Sequence of chain 1.C:
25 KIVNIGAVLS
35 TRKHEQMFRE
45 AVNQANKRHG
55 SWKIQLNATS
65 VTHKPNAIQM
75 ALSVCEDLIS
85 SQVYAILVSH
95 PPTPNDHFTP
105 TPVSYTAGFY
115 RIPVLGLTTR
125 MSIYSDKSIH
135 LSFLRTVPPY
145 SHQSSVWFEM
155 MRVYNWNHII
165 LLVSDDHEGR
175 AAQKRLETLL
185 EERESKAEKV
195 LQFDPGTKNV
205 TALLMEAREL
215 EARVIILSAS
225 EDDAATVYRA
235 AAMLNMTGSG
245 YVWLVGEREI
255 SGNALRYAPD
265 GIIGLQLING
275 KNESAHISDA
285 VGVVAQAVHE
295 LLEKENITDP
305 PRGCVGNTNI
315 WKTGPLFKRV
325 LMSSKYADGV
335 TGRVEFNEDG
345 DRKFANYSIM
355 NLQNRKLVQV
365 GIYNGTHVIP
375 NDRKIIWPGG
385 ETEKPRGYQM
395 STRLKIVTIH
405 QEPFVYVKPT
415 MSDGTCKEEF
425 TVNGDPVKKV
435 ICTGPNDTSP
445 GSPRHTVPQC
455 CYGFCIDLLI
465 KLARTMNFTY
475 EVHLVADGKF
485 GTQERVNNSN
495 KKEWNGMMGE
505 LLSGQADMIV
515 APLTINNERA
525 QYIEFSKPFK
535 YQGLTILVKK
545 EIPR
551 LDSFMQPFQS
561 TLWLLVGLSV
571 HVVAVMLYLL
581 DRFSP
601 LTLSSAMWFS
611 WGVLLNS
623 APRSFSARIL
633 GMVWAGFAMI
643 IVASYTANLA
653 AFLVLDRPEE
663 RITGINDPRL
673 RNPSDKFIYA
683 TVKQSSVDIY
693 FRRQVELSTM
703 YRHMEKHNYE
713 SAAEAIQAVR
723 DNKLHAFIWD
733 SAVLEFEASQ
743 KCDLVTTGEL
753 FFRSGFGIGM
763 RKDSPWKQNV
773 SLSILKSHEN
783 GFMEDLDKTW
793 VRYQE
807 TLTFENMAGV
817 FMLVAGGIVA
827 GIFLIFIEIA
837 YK

A small-molecule ligand and the protein it binds are described below.
Small molecule (SMILES): CC(=O)N[C@@H]1[C@@H](O)[C@H](O)[C@@H](CO)O[C@H]1O

Binding-site contacts:
Ligand atom C3 contacts residue ASN276 of chain 1.C at 3.5 Å.
Ligand atom C6 contacts residue VAL334 of chain 1.C at 3.7 Å (hydrophobic).
Ligand atom C8 contacts residue ASN276 of chain 1.C at 3.4 Å.
Ligand atom O7 contacts residue ASN276 of chain 1.C at 4.4 Å.
Ligand atom O5 contacts residue ASN276 of chain 1.C at 2.4 Å (h-bond).
Ligand atom C7 contacts residue ASN276 of chain 1.C at 3.7 Å.
Ligand atom C4 contacts residue ASN276 of chain 1.C at 4.2 Å.
Ligand atom O5 contacts residue VAL334 of chain 1.C at 4.4 Å.
Ligand atom C6 contacts residue ALA279 of chain 1.C at 4.0 Å (hydrophobic).
Ligand atom C5 contacts residue ALA279 of chain 1.C at 4.1 Å (hydrophobic).
Ligand atom C5 contacts residue ASN276 of chain 1.C at 3.7 Å.
Ligand atom C1 contacts residue ASN276 of chain 1.C at 1.4 Å.
Ligand atom O5 contacts residue ALA279 of chain 1.C at 3.4 Å.
Ligand atom C2 contacts residue ASN276 of chain 1.C at 2.5 Å.
Ligand atom C1 contacts residue ALA279 of chain 1.C at 4.2 Å (hydrophobic).
Ligand atom N2 contacts residue ASN276 of chain 1.C at 3.5 Å (h-bond).
Ligand atom O3 contacts residue ASN276 of chain 1.C at 3.6 Å.